Binding-site contacts:
Ligand atom C54 contacts residue PRO36 of chain 1.D at 3.5 Å (hydrophobic).
Ligand atom C29 contacts residue VAL37 of chain 1.D at 3.6 Å (hydrophobic).
Ligand atom C32 contacts residue ILE32 of chain 1.D at 3.3 Å (hydrophobic).
Ligand atom C23 contacts residue VAL37 of chain 1.D at 3.7 Å (hydrophobic).
Ligand atom O17 contacts residue VAL42 of chain 1.D at 3.2 Å.
Ligand atom C29 contacts residue ASN88 of chain 1.D at 3.8 Å.
Ligand atom O05 contacts residue PRO38 of chain 1.D at 3.6 Å.
Ligand atom C01 contacts residue PRO38 of chain 1.D at 3.9 Å (hydrophobic).
Ligand atom C23 contacts residue PHE94 of chain 1.D at 3.3 Å (hydrophobic).
Ligand atom N24 contacts residue VAL37 of chain 1.D at 3.6 Å.
Ligand atom C16 contacts residue PRO38 of chain 1.D at 3.6 Å (hydrophobic).
Ligand atom C29 contacts residue PHE94 of chain 1.D at 3.6 Å (hydrophobic).
Ligand atom C25 contacts residue VAL37 of chain 1.D at 3.8 Å (hydrophobic).
Ligand atom C09 contacts residue GLU41 of chain 1.D at 3.9 Å.
Ligand atom C36 contacts residue PHE94 of chain 1.D at 3.5 Å (hydrophobic).
Ligand atom C49 contacts residue GLU35 of chain 1.D at 3.9 Å.
Ligand atom C54 contacts residue GLU35 of chain 1.D at 3.4 Å.
Ligand atom O30 contacts residue ASN88 of chain 1.D at 2.8 Å (h-bond).
Ligand atom O30 contacts residue PHE94 of chain 1.D at 3.9 Å.
Ligand atom N24 contacts residue PHE94 of chain 1.D at 3.5 Å.
Ligand atom C15 contacts residue PRO38 of chain 1.D at 3.6 Å (hydrophobic).
Ligand atom C49 contacts residue ASN31 of chain 1.D at 3.7 Å.
Ligand atom C32 contacts residue PHE33 of chain 1.D at 3.9 Å (hydrophobic).
Ligand atom C37 contacts residue ILE32 of chain 1.D at 3.3 Å (hydrophobic).
Ligand atom C36 contacts residue VAL37 of chain 1.D at 3.6 Å (hydrophobic).
Ligand atom C37 contacts residue PHE94 of chain 1.D at 3.8 Å (hydrophobic).
Ligand atom C01 contacts residue GLU35 of chain 1.D at 3.8 Å.
Ligand atom N31 contacts residue VAL37 of chain 1.D at 3.6 Å.
Ligand atom C21 contacts residue PHE94 of chain 1.D at 3.9 Å (hydrophobic).
Ligand atom O17 contacts residue PRO38 of chain 1.D at 3.9 Å.
Ligand atom N18 contacts residue PRO38 of chain 1.D at 3.7 Å.
Ligand atom C13 contacts residue GLU41 of chain 1.D at 3.8 Å.
Ligand atom N47 contacts residue ASN31 of chain 1.D at 3.1 Å (h-bond).
Ligand atom C52 contacts residue ILE32 of chain 1.D at 3.5 Å (hydrophobic).
Ligand atom C11 contacts residue GLU41 of chain 1.D at 3.5 Å.
Ligand atom C54 contacts residue ILE32 of chain 1.D at 3.9 Å (hydrophobic).
Ligand atom C25 contacts residue TYR87 of chain 1.D at 3.7 Å (hydrophobic).
Ligand atom C49 contacts residue SER34 of chain 1.D at 3.9 Å.
Ligand atom N31 contacts residue PHE94 of chain 1.D at 3.6 Å.
Ligand atom C06 contacts residue PRO38 of chain 1.D at 3.6 Å (hydrophobic).

Sequence of chain 1.D:
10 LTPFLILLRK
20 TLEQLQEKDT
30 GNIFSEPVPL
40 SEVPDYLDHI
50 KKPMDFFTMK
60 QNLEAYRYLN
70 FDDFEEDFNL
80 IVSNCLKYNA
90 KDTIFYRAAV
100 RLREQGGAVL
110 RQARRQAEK

This small molecule binds to this protein.
Small molecule (SMILES): COc1ccccc1C(=O)Nc1cc2c(cc1N1CCNC[C@H]1C)n(C)c(=O)n2C